Binding-site contacts:
Ligand atom C8 contacts residue ILE233 of chain 1.C at 4.1 Å (hydrophobic).
Ligand atom N2 contacts residue ASN234 of chain 1.C at 2.8 Å (h-bond).
Ligand atom C1 contacts residue ASN234 of chain 1.C at 1.5 Å.
Ligand atom O7 contacts residue ASN234 of chain 1.C at 3.6 Å (h-bond).
Ligand atom C2 contacts residue ASN234 of chain 1.C at 2.5 Å.
Ligand atom C4 contacts residue ASN234 of chain 1.C at 4.3 Å.
Ligand atom C8 contacts residue ASN234 of chain 1.C at 4.3 Å.
Ligand atom C3 contacts residue ASN234 of chain 1.C at 3.8 Å.
Ligand atom C5 contacts residue ASN234 of chain 1.C at 3.6 Å.
Ligand atom C7 contacts residue ASN234 of chain 1.C at 3.5 Å.
Ligand atom O5 contacts residue ASN234 of chain 1.C at 2.4 Å (h-bond).
Ligand atom C8 contacts residue GLY232 of chain 1.C at 3.4 Å.

The protein below binds the small molecule below.
Small molecule (SMILES): CC(=O)N[C@@H]1[C@@H](O)[C@H](O)[C@@H](CO)O[C@H]1O

Sequence of chain 1.C:
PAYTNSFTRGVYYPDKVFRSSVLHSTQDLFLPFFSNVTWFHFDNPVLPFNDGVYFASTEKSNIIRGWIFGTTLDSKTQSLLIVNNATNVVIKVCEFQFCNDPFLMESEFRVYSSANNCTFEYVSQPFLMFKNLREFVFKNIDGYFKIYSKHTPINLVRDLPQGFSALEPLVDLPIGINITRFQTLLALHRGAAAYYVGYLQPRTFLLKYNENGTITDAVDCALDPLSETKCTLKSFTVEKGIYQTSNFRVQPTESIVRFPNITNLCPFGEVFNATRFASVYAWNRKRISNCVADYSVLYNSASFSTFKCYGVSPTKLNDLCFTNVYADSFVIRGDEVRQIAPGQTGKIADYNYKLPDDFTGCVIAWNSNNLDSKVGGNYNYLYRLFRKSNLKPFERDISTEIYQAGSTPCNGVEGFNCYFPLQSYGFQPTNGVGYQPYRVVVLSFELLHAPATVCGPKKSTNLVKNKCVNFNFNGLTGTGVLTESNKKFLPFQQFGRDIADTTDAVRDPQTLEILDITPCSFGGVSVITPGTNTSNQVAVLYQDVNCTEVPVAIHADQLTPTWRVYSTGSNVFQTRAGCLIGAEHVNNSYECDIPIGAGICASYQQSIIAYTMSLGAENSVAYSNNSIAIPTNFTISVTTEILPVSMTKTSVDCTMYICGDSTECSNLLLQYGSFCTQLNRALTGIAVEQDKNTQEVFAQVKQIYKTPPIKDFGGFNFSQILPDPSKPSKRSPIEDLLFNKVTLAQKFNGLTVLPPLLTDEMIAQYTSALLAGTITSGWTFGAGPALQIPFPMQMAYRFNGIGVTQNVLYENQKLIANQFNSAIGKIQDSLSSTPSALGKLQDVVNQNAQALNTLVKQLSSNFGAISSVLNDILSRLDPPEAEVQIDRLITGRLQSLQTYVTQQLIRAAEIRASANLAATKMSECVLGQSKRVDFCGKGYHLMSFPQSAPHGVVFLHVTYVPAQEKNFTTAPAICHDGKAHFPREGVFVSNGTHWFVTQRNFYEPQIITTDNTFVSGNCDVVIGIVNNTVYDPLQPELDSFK